Binding-site contacts:
Ligand atom C6 contacts residue GLN926 of chain 1.B at 3.6 Å.
Ligand atom O7 contacts residue LEU922 of chain 1.B at 3.4 Å.
Ligand atom C1 contacts residue ASN717 of chain 1.B at 1.4 Å.
Ligand atom C2 contacts residue GLN1071 of chain 1.B at 4.0 Å.
Ligand atom O4 contacts residue LEU922 of chain 1.B at 4.0 Å.
Ligand atom O5 contacts residue ASN717 of chain 1.B at 2.3 Å (h-bond).
Ligand atom C1 contacts residue GLN1071 of chain 1.B at 3.6 Å.
Ligand atom O7 contacts residue GLN1071 of chain 1.B at 3.4 Å (h-bond).
Ligand atom C3 contacts residue ASN717 of chain 1.B at 3.8 Å.
Ligand atom O5 contacts residue GLN926 of chain 1.B at 4.3 Å.
Ligand atom C4 contacts residue LEU922 of chain 1.B at 4.4 Å (hydrophobic).
Ligand atom C2 contacts residue ASN717 of chain 1.B at 2.5 Å.
Ligand atom C7 contacts residue GLN1071 of chain 1.B at 4.4 Å.
Ligand atom C8 contacts residue LEU922 of chain 1.B at 4.0 Å (hydrophobic).
Ligand atom C6 contacts residue LEU922 of chain 1.B at 4.1 Å (hydrophobic).
Ligand atom O6 contacts residue GLN926 of chain 1.B at 2.7 Å (h-bond).
Ligand atom C5 contacts residue ASN717 of chain 1.B at 3.7 Å.
Ligand atom C1 contacts residue LEU922 of chain 1.B at 4.3 Å (hydrophobic).
Ligand atom O6 contacts residue PHE718 of chain 1.B at 4.3 Å.
Ligand atom C4 contacts residue ASN717 of chain 1.B at 4.2 Å.
Ligand atom C7 contacts residue LEU922 of chain 1.B at 3.8 Å (hydrophobic).
Ligand atom C8 contacts residue ASN717 of chain 1.B at 4.4 Å.
Ligand atom N2 contacts residue ASN717 of chain 1.B at 2.9 Å (h-bond).
Ligand atom C3 contacts residue LEU922 of chain 1.B at 4.5 Å (hydrophobic).
Ligand atom O7 contacts residue ASN717 of chain 1.B at 3.1 Å (h-bond).
Ligand atom C7 contacts residue ASN717 of chain 1.B at 3.2 Å.
Ligand atom O5 contacts residue GLN1071 of chain 1.B at 3.7 Å.
Ligand atom C5 contacts residue LEU922 of chain 1.B at 3.8 Å (hydrophobic).
Ligand atom C5 contacts residue GLN926 of chain 1.B at 4.1 Å.

Sequence of chain 1.B:
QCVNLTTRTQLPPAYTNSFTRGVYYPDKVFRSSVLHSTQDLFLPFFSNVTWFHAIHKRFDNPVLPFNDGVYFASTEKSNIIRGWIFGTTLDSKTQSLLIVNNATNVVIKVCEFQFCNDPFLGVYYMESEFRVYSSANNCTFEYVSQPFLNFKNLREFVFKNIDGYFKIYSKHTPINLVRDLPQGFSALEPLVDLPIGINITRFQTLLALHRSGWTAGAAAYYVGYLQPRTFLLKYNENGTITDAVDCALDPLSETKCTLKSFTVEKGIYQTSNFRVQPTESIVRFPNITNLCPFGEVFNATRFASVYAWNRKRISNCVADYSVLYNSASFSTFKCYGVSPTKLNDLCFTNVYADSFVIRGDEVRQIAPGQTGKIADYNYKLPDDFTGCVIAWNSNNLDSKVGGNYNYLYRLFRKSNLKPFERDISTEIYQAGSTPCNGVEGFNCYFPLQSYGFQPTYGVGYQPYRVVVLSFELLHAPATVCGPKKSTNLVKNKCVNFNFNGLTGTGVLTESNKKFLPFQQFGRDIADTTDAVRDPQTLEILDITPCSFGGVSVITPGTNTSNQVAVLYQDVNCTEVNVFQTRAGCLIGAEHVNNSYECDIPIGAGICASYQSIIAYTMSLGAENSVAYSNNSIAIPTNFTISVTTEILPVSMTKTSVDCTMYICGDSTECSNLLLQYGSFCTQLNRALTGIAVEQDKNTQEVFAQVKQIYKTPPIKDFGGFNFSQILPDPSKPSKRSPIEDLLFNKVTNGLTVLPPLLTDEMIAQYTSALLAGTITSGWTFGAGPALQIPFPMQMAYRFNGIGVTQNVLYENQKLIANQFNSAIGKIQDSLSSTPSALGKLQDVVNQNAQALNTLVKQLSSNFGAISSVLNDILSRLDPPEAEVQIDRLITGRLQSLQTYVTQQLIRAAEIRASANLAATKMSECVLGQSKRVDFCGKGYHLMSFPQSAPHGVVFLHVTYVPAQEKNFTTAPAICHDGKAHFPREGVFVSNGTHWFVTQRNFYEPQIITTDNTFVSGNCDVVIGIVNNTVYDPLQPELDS

The small molecule below binds the protein below.
Small molecule (SMILES): CC(=O)N[C@H]1[C@H](O[C@H]2[C@H](O)[C@@H](NC(C)=O)CO[C@@H]2CO)O[C@H](CO)[C@@H](O)[C@@H]1O